Binding-site contacts:
Ligand atom O7 contacts residue ASN356 of chain 1.E at 4.2 Å.
Ligand atom O6 contacts residue LYS352 of chain 1.E at 3.1 Å (salt-bridge).
Ligand atom C4 contacts residue ASN356 of chain 1.E at 4.4 Å.
Ligand atom O5 contacts residue ASN356 of chain 1.E at 2.5 Å (h-bond).
Ligand atom N2 contacts residue ASN356 of chain 1.E at 2.9 Å (h-bond).
Ligand atom C6 contacts residue LYS352 of chain 1.E at 3.9 Å.
Ligand atom C1 contacts residue ASN356 of chain 1.E at 1.5 Å.
Ligand atom C7 contacts residue ASN356 of chain 1.E at 3.8 Å.
Ligand atom C5 contacts residue ASN356 of chain 1.E at 3.8 Å.
Ligand atom C3 contacts residue ASN356 of chain 1.E at 3.9 Å.
Ligand atom C2 contacts residue ASN356 of chain 1.E at 2.5 Å.

Sequence of chain 1.E:
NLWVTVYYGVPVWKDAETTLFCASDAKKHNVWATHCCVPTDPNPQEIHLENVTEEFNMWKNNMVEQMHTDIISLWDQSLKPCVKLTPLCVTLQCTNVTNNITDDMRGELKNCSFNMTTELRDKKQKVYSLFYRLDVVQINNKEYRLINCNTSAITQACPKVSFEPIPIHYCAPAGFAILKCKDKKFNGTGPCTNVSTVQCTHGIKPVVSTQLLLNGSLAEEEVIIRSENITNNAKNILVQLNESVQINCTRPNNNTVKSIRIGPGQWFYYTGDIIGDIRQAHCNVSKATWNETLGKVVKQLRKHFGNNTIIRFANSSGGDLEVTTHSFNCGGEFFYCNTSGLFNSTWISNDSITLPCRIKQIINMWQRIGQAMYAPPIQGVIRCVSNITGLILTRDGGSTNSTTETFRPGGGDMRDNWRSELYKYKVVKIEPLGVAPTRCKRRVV

A small-molecule ligand and the protein it binds are described below.
Small molecule (SMILES): CC(=O)N[C@@H]1[C@@H](O)[C@H](O)[C@@H](CO)O[C@H]1O